A protein and the small-molecule ligand that binds it are described below.
Small molecule (SMILES): c1ccc(Cn2cnc3ncccc32)cc1

Sequence of chain 8.B:
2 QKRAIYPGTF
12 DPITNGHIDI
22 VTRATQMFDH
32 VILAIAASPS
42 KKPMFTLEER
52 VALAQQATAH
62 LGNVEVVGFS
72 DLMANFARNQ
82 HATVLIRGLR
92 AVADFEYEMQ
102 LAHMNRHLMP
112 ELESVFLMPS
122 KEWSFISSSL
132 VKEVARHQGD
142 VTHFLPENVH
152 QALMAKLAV

Sequence of chain 4.B:
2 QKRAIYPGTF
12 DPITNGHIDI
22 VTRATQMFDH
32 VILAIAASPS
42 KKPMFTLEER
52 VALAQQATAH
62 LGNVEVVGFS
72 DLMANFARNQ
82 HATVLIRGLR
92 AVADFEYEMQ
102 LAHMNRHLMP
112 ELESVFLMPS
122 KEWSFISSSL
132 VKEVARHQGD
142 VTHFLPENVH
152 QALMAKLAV

Binding-site contacts:
Ligand atom C11 contacts residue GLU134 of chain 4.B at 3.5 Å.
Ligand atom C2 contacts residue PHE70 of chain 8.B at 4.0 Å (hydrophobic).
Ligand atom C4 contacts residue THR10 of chain 8.B at 3.9 Å.
Ligand atom C10 contacts residue TYR98 of chain 8.B at 3.8 Å (hydrophobic).
Ligand atom C5 contacts residue THR10 of chain 8.B at 3.7 Å.
Ligand atom C10 contacts residue GLU134 of chain 4.B at 3.8 Å.
Ligand atom C11 contacts residue TYR98 of chain 8.B at 4.1 Å (hydrophobic).
Ligand atom N2 contacts residue ASN106 of chain 8.B at 4.4 Å.
Ligand atom C4 contacts residue GLY9 of chain 8.B at 3.6 Å.
Ligand atom C10 contacts residue LEU102 of chain 8.B at 4.0 Å (hydrophobic).
Ligand atom C3 contacts residue GLY9 of chain 8.B at 4.0 Å.
Ligand atom C10 contacts residue LEU131 of chain 4.B at 4.0 Å (hydrophobic).
Ligand atom C9 contacts residue LEU102 of chain 8.B at 3.6 Å (hydrophobic).
Ligand atom C1 contacts residue MET74 of chain 8.B at 4.5 Å (hydrophobic).
Ligand atom C2 contacts residue ALA37 of chain 8.B at 3.9 Å (hydrophobic).
Ligand atom N contacts residue MET74 of chain 8.B at 4.4 Å.
Ligand atom N1 contacts residue MET74 of chain 8.B at 2.8 Å (h-bond).
Ligand atom C3 contacts residue PHE70 of chain 8.B at 4.0 Å (hydrophobic).
Ligand atom C12 contacts residue GLU134 of chain 4.B at 4.1 Å.
Ligand atom C12 contacts residue MET74 of chain 8.B at 4.4 Å (hydrophobic).
Ligand atom C2 contacts residue MET74 of chain 8.B at 3.9 Å (hydrophobic).
Ligand atom C1 contacts residue ALA37 of chain 8.B at 4.5 Å (hydrophobic).
Ligand atom C8 contacts residue MET74 of chain 8.B at 4.1 Å (hydrophobic).
Ligand atom C contacts residue GLU134 of chain 4.B at 3.8 Å.
Ligand atom C4 contacts residue ALA37 of chain 8.B at 4.1 Å (hydrophobic).
Ligand atom N2 contacts residue LEU73 of chain 8.B at 3.5 Å.
Ligand atom N2 contacts residue MET74 of chain 8.B at 4.3 Å.
Ligand atom C9 contacts residue LEU73 of chain 8.B at 4.3 Å (hydrophobic).
Ligand atom C7 contacts residue ASP72 of chain 8.B at 4.3 Å.
Ligand atom C7 contacts residue LEU73 of chain 8.B at 3.9 Å (hydrophobic).
Ligand atom C9 contacts residue VAL135 of chain 4.B at 3.9 Å (hydrophobic).
Ligand atom C7 contacts residue MET74 of chain 8.B at 3.3 Å (hydrophobic).
Ligand atom C3 contacts residue ALA37 of chain 8.B at 3.7 Å (hydrophobic).
Ligand atom C8 contacts residue LEU73 of chain 8.B at 3.6 Å (hydrophobic).
Ligand atom N1 contacts residue LEU73 of chain 8.B at 3.4 Å.
Ligand atom C9 contacts residue LEU131 of chain 4.B at 4.2 Å (hydrophobic).
Ligand atom N2 contacts residue VAL135 of chain 4.B at 4.4 Å.
Ligand atom N2 contacts residue LEU102 of chain 8.B at 4.0 Å.
Ligand atom N contacts residue GLU134 of chain 4.B at 4.3 Å.
Ligand atom C3 contacts residue MET74 of chain 8.B at 3.9 Å (hydrophobic).